Sequence of chain 7.A:
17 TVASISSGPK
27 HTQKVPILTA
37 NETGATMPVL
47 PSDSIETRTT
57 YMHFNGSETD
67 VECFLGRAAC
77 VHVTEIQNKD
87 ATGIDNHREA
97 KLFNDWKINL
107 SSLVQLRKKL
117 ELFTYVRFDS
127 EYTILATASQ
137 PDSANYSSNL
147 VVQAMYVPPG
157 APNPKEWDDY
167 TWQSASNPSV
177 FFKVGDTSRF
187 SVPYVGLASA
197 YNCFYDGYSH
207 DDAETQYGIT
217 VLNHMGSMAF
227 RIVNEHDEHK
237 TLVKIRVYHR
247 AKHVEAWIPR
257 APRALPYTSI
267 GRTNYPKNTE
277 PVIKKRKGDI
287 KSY

Sequence of chain 8.C:
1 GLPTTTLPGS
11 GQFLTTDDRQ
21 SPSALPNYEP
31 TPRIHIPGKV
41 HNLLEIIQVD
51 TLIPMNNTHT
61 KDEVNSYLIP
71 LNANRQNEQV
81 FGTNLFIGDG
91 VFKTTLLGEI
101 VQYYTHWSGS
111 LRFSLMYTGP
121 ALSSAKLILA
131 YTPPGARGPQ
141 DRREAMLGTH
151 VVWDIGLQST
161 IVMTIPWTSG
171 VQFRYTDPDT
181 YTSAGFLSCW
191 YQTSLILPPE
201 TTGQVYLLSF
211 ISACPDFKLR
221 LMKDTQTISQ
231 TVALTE

Binding-site contacts:
Ligand atom C31 contacts residue ASN219 of chain 7.A at 3.8 Å.
Ligand atom O1 contacts residue MET221 of chain 7.A at 3.1 Å (h-bond).
Ligand atom C5A contacts residue ALA150 of chain 7.A at 3.2 Å (hydrophobic).
Ligand atom C5A contacts residue PHE186 of chain 7.A at 3.5 Å (hydrophobic).
Ligand atom C31 contacts residue LEU106 of chain 7.A at 3.8 Å (hydrophobic).
Ligand atom C3D contacts residue LEU116 of chain 7.A at 3.6 Å (hydrophobic).
Ligand atom CL1 contacts residue LEU25 of chain 7.C at 3.5 Å.
Ligand atom CL1 contacts residue VAL188 of chain 7.A at 3.5 Å.
Ligand atom C5B contacts residue TYR152 of chain 7.A at 3.8 Å (hydrophobic).
Ligand atom N3A contacts residue PRO174 of chain 7.A at 3.6 Å (h-bond).
Ligand atom C2B contacts residue MET224 of chain 7.A at 3.6 Å (hydrophobic).
Ligand atom C4A contacts residue VAL176 of chain 7.A at 3.7 Å (hydrophobic).
Ligand atom C5A contacts residue VAL176 of chain 7.A at 3.2 Å (hydrophobic).
Ligand atom O1D contacts residue SER107 of chain 7.A at 3.2 Å.
Ligand atom C3 contacts residue LEU106 of chain 7.A at 3.4 Å (hydrophobic).
Ligand atom C4A contacts residue PRO174 of chain 7.A at 3.3 Å (hydrophobic).
Ligand atom C4B contacts residue PHE186 of chain 7.A at 3.4 Å (hydrophobic).
Ligand atom C1B contacts residue TYR152 of chain 7.A at 3.8 Å (hydrophobic).
Ligand atom O1A contacts residue ALA150 of chain 7.A at 3.8 Å.
Ligand atom C3B contacts residue PHE186 of chain 7.A at 3.7 Å (hydrophobic).
Ligand atom C1B contacts residue VAL188 of chain 7.A at 3.8 Å (hydrophobic).
Ligand atom O1B contacts residue TYR152 of chain 7.A at 3.8 Å.
Ligand atom CL2 contacts residue MET224 of chain 7.A at 2.9 Å.
Ligand atom N2 contacts residue ASN219 of chain 7.A at 3.4 Å (h-bond).
Ligand atom C4C contacts residue TYR128 of chain 7.A at 3.5 Å (hydrophobic).
Ligand atom C4A contacts residue SER175 of chain 7.A at 3.8 Å.
Ligand atom C4 contacts residue LEU106 of chain 7.A at 2.5 Å (hydrophobic).
Ligand atom C5 contacts residue LEU106 of chain 7.A at 3.5 Å (hydrophobic).
Ligand atom N3A contacts residue ALA24 of chain 7.C at 3.6 Å.
Ligand atom C2D contacts residue SER107 of chain 7.A at 3.8 Å.
Ligand atom CL2 contacts residue ILE104 of chain 7.A at 3.1 Å.
Ligand atom C3B contacts residue MET224 of chain 7.A at 3.4 Å (hydrophobic).
Ligand atom N2 contacts residue MET221 of chain 7.A at 3.5 Å (h-bond).
Ligand atom C1C contacts residue TYR128 of chain 7.A at 3.5 Å (hydrophobic).
Ligand atom O1A contacts residue PHE186 of chain 7.A at 2.9 Å.
Ligand atom C3C contacts residue ILE104 of chain 7.A at 3.6 Å (hydrophobic).
Ligand atom C6B contacts residue TYR152 of chain 7.A at 3.8 Å (hydrophobic).
Ligand atom C2A contacts residue PHE186 of chain 7.A at 3.3 Å (hydrophobic).
Ligand atom C5C contacts residue VAL188 of chain 7.A at 2.9 Å (hydrophobic).
Ligand atom C6B contacts residue VAL188 of chain 7.A at 3.8 Å (hydrophobic).

Sequence of chain 7.C:
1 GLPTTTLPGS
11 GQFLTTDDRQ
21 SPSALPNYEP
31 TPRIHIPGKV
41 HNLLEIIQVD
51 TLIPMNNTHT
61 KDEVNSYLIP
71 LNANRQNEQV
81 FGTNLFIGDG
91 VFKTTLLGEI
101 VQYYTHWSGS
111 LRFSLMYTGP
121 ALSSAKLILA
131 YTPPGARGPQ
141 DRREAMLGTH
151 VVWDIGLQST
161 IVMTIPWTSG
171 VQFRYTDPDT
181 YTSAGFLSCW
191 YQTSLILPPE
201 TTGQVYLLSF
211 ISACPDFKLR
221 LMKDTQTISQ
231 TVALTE

The protein below binds the small molecule below.
Small molecule (SMILES): OCCOCOCc1cc(CCCCCOc2c(Cl)cc(C3=NCCO3)cc2Cl)on1